Binding-site contacts:
Ligand atom N contacts residue GLN156 of chain 2.B at 3.4 Å (h-bond).
Ligand atom CD contacts residue GLN156 of chain 2.B at 3.2 Å.
Ligand atom C contacts residue MSE32 of chain 2.B at 4.0 Å.
Ligand atom CA contacts residue GLN63 of chain 2.B at 3.9 Å.
Ligand atom OXT contacts residue MSE32 of chain 2.B at 4.0 Å.
Ligand atom CB contacts residue MSE32 of chain 2.B at 4.1 Å.
Ligand atom CG contacts residue GLN156 of chain 2.B at 3.9 Å.
Ligand atom O contacts residue VAL134 of chain 2.B at 3.3 Å.
Ligand atom CB contacts residue GLN156 of chain 2.B at 4.2 Å.
Ligand atom OXT contacts residue PRO30 of chain 2.B at 3.7 Å.
Ligand atom N contacts residue VAL135 of chain 2.B at 4.1 Å.
Ligand atom CA contacts residue ANP1 of chain 2.H at 4.3 Å.
Ligand atom O contacts residue GLN63 of chain 2.B at 2.8 Å (h-bond).
Ligand atom C contacts residue GLN63 of chain 2.B at 3.6 Å.
Ligand atom CA contacts residue MSE131 of chain 2.B at 4.5 Å.
Ligand atom CB contacts residue ANP1 of chain 2.H at 3.0 Å.
Ligand atom CA contacts residue MSE32 of chain 2.B at 4.3 Å.
Ligand atom OXT contacts residue THR31 of chain 2.B at 3.9 Å.
Ligand atom C contacts residue VAL134 of chain 2.B at 4.5 Å (hydrophobic).
Ligand atom O contacts residue MSE32 of chain 2.B at 4.3 Å.
Ligand atom CA contacts residue BAL1 of chain 2.I at 4.4 Å.
Ligand atom CD contacts residue PRO30 of chain 2.B at 4.2 Å (hydrophobic).
Ligand atom CB contacts residue BAL1 of chain 2.I at 3.8 Å.
Ligand atom N contacts residue MSE131 of chain 2.B at 3.7 Å.
Ligand atom CA contacts residue GLN156 of chain 2.B at 4.2 Å.
Ligand atom OXT contacts residue ANP1 of chain 2.H at 4.3 Å.
Ligand atom CG contacts residue PRO30 of chain 2.B at 3.6 Å (hydrophobic).
Ligand atom CG contacts residue ANP1 of chain 2.H at 3.6 Å.

Sequence of chain 2.B:
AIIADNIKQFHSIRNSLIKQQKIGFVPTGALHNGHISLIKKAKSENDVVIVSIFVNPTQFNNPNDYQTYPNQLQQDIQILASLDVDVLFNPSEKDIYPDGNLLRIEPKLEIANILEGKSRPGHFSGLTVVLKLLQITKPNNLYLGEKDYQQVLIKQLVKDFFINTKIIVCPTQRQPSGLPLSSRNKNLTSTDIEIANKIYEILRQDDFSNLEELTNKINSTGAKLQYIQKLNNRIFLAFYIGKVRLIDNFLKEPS

A protein and the small-molecule ligand that binds it are described below.
Small molecule (SMILES): O=C(O)[C@@H]1CCCN1